Sequence of chain 1.C:
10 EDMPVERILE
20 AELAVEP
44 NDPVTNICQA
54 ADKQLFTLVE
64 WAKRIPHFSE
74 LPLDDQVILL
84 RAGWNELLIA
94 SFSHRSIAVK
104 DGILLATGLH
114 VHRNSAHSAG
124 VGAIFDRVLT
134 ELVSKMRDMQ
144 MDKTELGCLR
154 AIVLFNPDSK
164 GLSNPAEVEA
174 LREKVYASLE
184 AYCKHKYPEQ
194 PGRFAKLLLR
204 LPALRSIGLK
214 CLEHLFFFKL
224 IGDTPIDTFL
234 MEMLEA

Binding-site contacts:
Ligand atom C06 contacts residue ILE92 of chain 1.C at 3.9 Å (hydrophobic).
Ligand atom C08 contacts residue ILE50 of chain 1.C at 3.8 Å (hydrophobic).
Ligand atom C15 contacts residue LEU218 of chain 1.C at 3.5 Å (hydrophobic).
Ligand atom C03 contacts residue VAL131 of chain 1.C at 3.9 Å (hydrophobic).
Ligand atom C12 contacts residue LEU218 of chain 1.C at 4.0 Å (hydrophobic).
Ligand atom C07 contacts residue CYS214 of chain 1.C at 4.2 Å (hydrophobic).
Ligand atom C09 contacts residue ILE50 of chain 1.C at 3.8 Å (hydrophobic).
Ligand atom C05 contacts residue ILE50 of chain 1.C at 3.9 Å (hydrophobic).
Ligand atom C15 contacts residue ILE50 of chain 1.C at 4.2 Å (hydrophobic).
Ligand atom C09 contacts residue CYS214 of chain 1.C at 3.9 Å (hydrophobic).
Ligand atom C06 contacts residue ILE50 of chain 1.C at 4.0 Å (hydrophobic).
Ligand atom C13 contacts residue LEU218 of chain 1.C at 3.3 Å (hydrophobic).
Ligand atom C10 contacts residue ILE50 of chain 1.C at 3.8 Å (hydrophobic).
Ligand atom C07 contacts residue ILE50 of chain 1.C at 4.0 Å (hydrophobic).
Ligand atom C06 contacts residue PHE95 of chain 1.C at 4.3 Å (hydrophobic).
Ligand atom C14 contacts residue LEU91 of chain 1.C at 4.0 Å (hydrophobic).
Ligand atom C10 contacts residue CYS214 of chain 1.C at 4.1 Å (hydrophobic).
Ligand atom C02 contacts residue PHE95 of chain 1.C at 4.2 Å (hydrophobic).
Ligand atom C14 contacts residue ASN88 of chain 1.C at 4.2 Å.
Ligand atom C14 contacts residue TRP87 of chain 1.C at 4.4 Å (hydrophobic).
Ligand atom C15 contacts residue ALA54 of chain 1.C at 3.7 Å (hydrophobic).
Ligand atom C04 contacts residue PHE95 of chain 1.C at 3.8 Å (hydrophobic).
Ligand atom C14 contacts residue PHE95 of chain 1.C at 4.2 Å (hydrophobic).
Ligand atom O11 contacts residue CYS214 of chain 1.C at 3.6 Å.
Ligand atom C01 contacts residue PHE95 of chain 1.C at 3.5 Å (hydrophobic).
Ligand atom C01 contacts residue LEU108 of chain 1.C at 3.9 Å (hydrophobic).
Ligand atom C13 contacts residue ASN88 of chain 1.C at 4.0 Å.
Ligand atom C13 contacts residue TRP87 of chain 1.C at 4.2 Å (hydrophobic).
Ligand atom C04 contacts residue VAL131 of chain 1.C at 4.3 Å (hydrophobic).
Ligand atom C01 contacts residue ILE106 of chain 1.C at 4.0 Å (hydrophobic).
Ligand atom C15 contacts residue TRP87 of chain 1.C at 4.4 Å (hydrophobic).
Ligand atom C01 contacts residue ILE50 of chain 1.C at 4.2 Å (hydrophobic).
Ligand atom C04 contacts residue ILE92 of chain 1.C at 3.7 Å (hydrophobic).
Ligand atom C08 contacts residue CYS214 of chain 1.C at 3.7 Å (hydrophobic).
Ligand atom C13 contacts residue CYS214 of chain 1.C at 3.7 Å (hydrophobic).
Ligand atom C13 contacts residue ILE92 of chain 1.C at 4.2 Å (hydrophobic).
Ligand atom O11 contacts residue LEU218 of chain 1.C at 3.1 Å.
Ligand atom C14 contacts residue ILE92 of chain 1.C at 3.9 Å (hydrophobic).
Ligand atom C03 contacts residue PHE128 of chain 1.C at 4.0 Å (hydrophobic).
Ligand atom C08 contacts residue LEU218 of chain 1.C at 4.4 Å (hydrophobic).

The small molecule below binds the protein below.
Small molecule (SMILES): CC(C)(C)c1ccc(O)c(C(C)(C)C)c1